Sequence of chain 1.A:
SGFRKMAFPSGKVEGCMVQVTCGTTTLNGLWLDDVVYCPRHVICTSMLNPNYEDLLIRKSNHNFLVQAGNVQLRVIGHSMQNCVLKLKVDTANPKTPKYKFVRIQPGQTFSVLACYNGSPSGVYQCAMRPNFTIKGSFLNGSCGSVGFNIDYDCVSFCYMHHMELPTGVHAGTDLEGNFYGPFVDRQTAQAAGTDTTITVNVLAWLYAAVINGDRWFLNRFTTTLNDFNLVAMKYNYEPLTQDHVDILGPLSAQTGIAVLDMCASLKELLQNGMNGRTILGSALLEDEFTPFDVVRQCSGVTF

Binding-site contacts:
Ligand atom N49 contacts residue GLU166 of chain 1.A at 3.4 Å (salt-bridge).
Ligand atom C14 contacts residue GLY143 of chain 1.A at 3.6 Å.
Ligand atom O25 contacts residue GLU166 of chain 1.A at 3.3 Å (salt-bridge).
Ligand atom C34 contacts residue HIS41 of chain 1.A at 3.7 Å.
Ligand atom C35 contacts residue CYS145 of chain 1.A at 2.7 Å (hydrophobic).
Ligand atom O48 contacts residue PHE140 of chain 1.A at 3.4 Å.
Ligand atom O22 contacts residue MET165 of chain 1.A at 3.3 Å.
Ligand atom O48 contacts residue HIS163 of chain 1.A at 2.6 Å (h-bond).
Ligand atom C32 contacts residue LEU167 of chain 1.A at 3.6 Å (hydrophobic).
Ligand atom C30 contacts residue ASP187 of chain 1.A at 3.7 Å.
Ligand atom C22 contacts residue HIS164 of chain 1.A at 3.7 Å.
Ligand atom N38 contacts residue CYS145 of chain 1.A at 3.0 Å (h-bond).
Ligand atom O41 contacts residue SER144 of chain 1.A at 3.2 Å (h-bond).
Ligand atom C13 contacts residue GLY143 of chain 1.A at 3.7 Å.
Ligand atom O22 contacts residue GLU166 of chain 1.A at 2.9 Å (salt-bridge).
Ligand atom C13 contacts residue THR26 of chain 1.A at 3.4 Å.
Ligand atom O40 contacts residue CYS145 of chain 1.A at 2.7 Å (h-bond).
Ligand atom O41 contacts residue CYS145 of chain 1.A at 3.0 Å (h-bond).
Ligand atom N38 contacts residue HIS164 of chain 1.A at 2.8 Å (h-bond).
Ligand atom C54 contacts residue ASN142 of chain 1.A at 3.3 Å.
Ligand atom C51 contacts residue ASN142 of chain 1.A at 3.5 Å.
Ligand atom O48 contacts residue HIS172 of chain 1.A at 3.5 Å.
Ligand atom C35 contacts residue GLY143 of chain 1.A at 3.6 Å.
Ligand atom O41 contacts residue GLY143 of chain 1.A at 2.8 Å (h-bond).
Ligand atom C20 contacts residue HIS164 of chain 1.A at 3.4 Å.
Ligand atom C57 contacts residue HIS41 of chain 1.A at 3.7 Å.
Ligand atom C40 contacts residue CYS145 of chain 1.A at 2.7 Å (hydrophobic).
Ligand atom C24 contacts residue GLU166 of chain 1.A at 3.5 Å.
Ligand atom O40 contacts residue HIS41 of chain 1.A at 2.7 Å (h-bond).
Ligand atom C42 contacts residue CYS145 of chain 1.A at 3.0 Å (hydrophobic).
Ligand atom C57 contacts residue CYS145 of chain 1.A at 1.8 Å (hydrophobic).
Ligand atom C36 contacts residue HIS164 of chain 1.A at 3.6 Å.
Ligand atom N49 contacts residue PHE140 of chain 1.A at 3.2 Å (h-bond).
Ligand atom C26 contacts residue ASN142 of chain 1.A at 3.6 Å.
Ligand atom C47 contacts residue HIS163 of chain 1.A at 3.7 Å.
Ligand atom N23 contacts residue GLU166 of chain 1.A at 3.0 Å (salt-bridge).
Ligand atom C16 contacts residue MET49 of chain 1.A at 3.6 Å (hydrophobic).
Ligand atom C25 contacts residue ASN142 of chain 1.A at 3.6 Å.
Ligand atom C34 contacts residue ASP187 of chain 1.A at 3.5 Å.
Ligand atom C17 contacts residue GLN189 of chain 1.A at 3.6 Å.

Sequence of chain 2.A:
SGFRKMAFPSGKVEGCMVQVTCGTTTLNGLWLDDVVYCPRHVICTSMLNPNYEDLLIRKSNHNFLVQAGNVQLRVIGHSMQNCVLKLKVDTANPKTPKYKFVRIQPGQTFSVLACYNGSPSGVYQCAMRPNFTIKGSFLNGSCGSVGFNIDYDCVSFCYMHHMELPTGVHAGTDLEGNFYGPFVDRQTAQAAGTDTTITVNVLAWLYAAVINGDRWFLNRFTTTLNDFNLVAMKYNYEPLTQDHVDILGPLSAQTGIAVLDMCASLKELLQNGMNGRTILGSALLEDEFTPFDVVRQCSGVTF

The small molecule below binds the protein below.
Small molecule (SMILES): CC(C)(C)OC(=O)Nc1cccn([C@@H](CC2CC2)C(=O)N[C@@H](C[C@@H]2CCNC2=O)[C@@H](O)C(=O)NCc2ccccc2)c1=O